Binding-site contacts:
Ligand atom N contacts residue ILE37 of chain 1.M at 3.5 Å (h-bond).
Ligand atom OD1 contacts residue MET43 of chain 1.M at 3.4 Å (h-bond).
Ligand atom OG contacts residue ARG48 of chain 1.X at 3.8 Å.
Ligand atom CB contacts residue THR35 of chain 1.M at 3.8 Å.
Ligand atom OG contacts residue THR38 of chain 1.M at 3.4 Å (h-bond).
Ligand atom C contacts residue THR35 of chain 1.M at 3.6 Å.
Ligand atom N contacts residue THR35 of chain 1.M at 2.8 Å (h-bond).
Ligand atom CG contacts residue PRO40 of chain 1.M at 3.5 Å (hydrophobic).
Ligand atom CB contacts residue PRO40 of chain 1.M at 4.0 Å (hydrophobic).
Ligand atom CE2 contacts residue VAL55 of chain 1.M at 3.6 Å (hydrophobic).
Ligand atom CZ contacts residue VAL55 of chain 1.M at 3.7 Å (hydrophobic).
Ligand atom N contacts residue ASP46 of chain 1.X at 3.7 Å.
Ligand atom OD2 contacts residue ALA39 of chain 1.M at 3.1 Å (h-bond).
Ligand atom CD2 contacts residue THR35 of chain 1.M at 3.7 Å.
Ligand atom O contacts residue THR35 of chain 1.M at 3.9 Å.
Ligand atom CA contacts residue THR35 of chain 1.M at 3.8 Å.
Ligand atom SD contacts residue THR38 of chain 1.M at 3.9 Å.
Ligand atom O contacts residue ILE37 of chain 1.M at 3.8 Å.
Ligand atom O contacts residue ILE37 of chain 1.M at 3.4 Å (h-bond).
Ligand atom CB contacts residue ALA39 of chain 1.M at 3.9 Å (hydrophobic).
Ligand atom CE contacts residue ASP46 of chain 1.X at 3.2 Å.
Ligand atom OE1 contacts residue LYS47 of chain 1.M at 3.1 Å.
Ligand atom CA contacts residue ILE37 of chain 1.M at 3.6 Å (hydrophobic).
Ligand atom CB contacts residue THR38 of chain 1.M at 4.0 Å.
Ligand atom CG contacts residue ALA39 of chain 1.M at 3.8 Å (hydrophobic).
Ligand atom CB contacts residue LEU49 of chain 1.M at 3.9 Å (hydrophobic).
Ligand atom O contacts residue ALA36 of chain 1.M at 3.2 Å.
Ligand atom O contacts residue THR38 of chain 1.M at 3.6 Å.
Ligand atom CD2 contacts residue LEU49 of chain 1.M at 3.8 Å (hydrophobic).
Ligand atom O contacts residue THR58 of chain 1.X at 3.4 Å.
Ligand atom CB contacts residue ARG48 of chain 1.X at 3.9 Å.
Ligand atom CA contacts residue ASP46 of chain 1.X at 3.8 Å.
Ligand atom CG contacts residue THR35 of chain 1.M at 3.9 Å.
Ligand atom O contacts residue ALA39 of chain 1.M at 3.7 Å.
Ligand atom CA contacts residue THR35 of chain 1.M at 3.4 Å.
Ligand atom CE contacts residue ARG48 of chain 1.X at 3.8 Å.
Ligand atom CG contacts residue MET43 of chain 1.M at 3.5 Å (hydrophobic).
Ligand atom O contacts residue MET43 of chain 1.M at 3.7 Å.
Ligand atom OD2 contacts residue MET43 of chain 1.M at 2.9 Å (h-bond).
Ligand atom CD2 contacts residue VAL34 of chain 1.M at 3.8 Å (hydrophobic).

Sequence of chain 1.X:
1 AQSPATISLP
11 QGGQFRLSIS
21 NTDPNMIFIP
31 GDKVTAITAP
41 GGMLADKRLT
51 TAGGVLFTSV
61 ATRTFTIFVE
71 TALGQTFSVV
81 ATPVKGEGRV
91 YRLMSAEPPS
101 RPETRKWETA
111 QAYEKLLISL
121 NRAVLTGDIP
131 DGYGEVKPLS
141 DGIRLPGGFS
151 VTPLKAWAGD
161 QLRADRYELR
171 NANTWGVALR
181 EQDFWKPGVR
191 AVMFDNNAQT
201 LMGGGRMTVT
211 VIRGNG

Sequence of chain 1.M:
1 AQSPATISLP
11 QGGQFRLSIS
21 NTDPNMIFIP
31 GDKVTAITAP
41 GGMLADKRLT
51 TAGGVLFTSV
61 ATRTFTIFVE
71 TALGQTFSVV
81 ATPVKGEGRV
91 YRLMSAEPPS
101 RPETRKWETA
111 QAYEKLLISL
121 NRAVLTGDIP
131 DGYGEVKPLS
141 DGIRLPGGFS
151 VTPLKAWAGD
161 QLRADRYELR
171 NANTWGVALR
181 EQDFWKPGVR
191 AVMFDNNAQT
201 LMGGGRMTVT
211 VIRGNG

The protein below binds the small molecule below.
Small molecule (SMILES): CSCC[C@H](NC(=O)CNC(=O)[C@@H]1CCCN1)C(=O)N[C@@H](CCSC)C(=O)N[C@@H](CC(=O)O)C(=O)N[C@@H](CO)C(=O)N[C@@H](CCC(N)=O)C(=O)N[C@@H](CCC(=O)O)C(=O)N[C@@H](Cc1ccccc1)C(=O)N[C@H](C=O)CO